Sequence of chain 1.A:
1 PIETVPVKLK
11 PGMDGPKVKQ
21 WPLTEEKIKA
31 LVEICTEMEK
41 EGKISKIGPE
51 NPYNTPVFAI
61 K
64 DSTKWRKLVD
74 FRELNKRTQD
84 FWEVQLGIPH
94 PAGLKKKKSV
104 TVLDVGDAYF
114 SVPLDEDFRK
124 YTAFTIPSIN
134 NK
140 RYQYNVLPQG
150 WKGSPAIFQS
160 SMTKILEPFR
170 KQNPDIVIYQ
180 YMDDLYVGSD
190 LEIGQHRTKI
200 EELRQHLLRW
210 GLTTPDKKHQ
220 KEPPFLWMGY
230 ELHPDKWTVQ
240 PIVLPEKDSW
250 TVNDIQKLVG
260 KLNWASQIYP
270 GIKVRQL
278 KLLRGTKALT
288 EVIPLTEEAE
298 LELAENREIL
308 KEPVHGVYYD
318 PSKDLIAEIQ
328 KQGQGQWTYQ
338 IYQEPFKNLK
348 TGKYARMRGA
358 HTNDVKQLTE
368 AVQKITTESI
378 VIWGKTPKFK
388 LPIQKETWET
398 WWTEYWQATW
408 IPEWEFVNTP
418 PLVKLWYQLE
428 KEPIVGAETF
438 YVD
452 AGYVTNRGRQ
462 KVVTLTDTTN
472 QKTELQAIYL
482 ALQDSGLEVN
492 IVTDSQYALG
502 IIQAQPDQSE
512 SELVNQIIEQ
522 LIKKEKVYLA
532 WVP

Binding-site contacts:
Ligand atom C1 contacts residue LYS98 of chain 1.A at 3.7 Å.
Ligand atom C6 contacts residue LYS98 of chain 1.A at 3.3 Å.
Ligand atom C9 contacts residue LYS98 of chain 1.A at 4.0 Å.
Ligand atom C16 contacts residue TYR178 of chain 1.A at 3.9 Å (hydrophobic).
Ligand atom C18 contacts residue TYR185 of chain 1.A at 3.5 Å (hydrophobic).
Ligand atom CA contacts residue TYR185 of chain 1.A at 4.0 Å (hydrophobic).
Ligand atom O17 contacts residue TYR185 of chain 1.A at 3.1 Å.
Ligand atom C12 contacts residue VAL176 of chain 1.A at 3.8 Å (hydrophobic).
Ligand atom N8 contacts residue LYS100 of chain 1.A at 3.3 Å.
Ligand atom C6 contacts residue LYS100 of chain 1.A at 3.9 Å.
Ligand atom CL7 contacts residue HIS232 of chain 1.A at 3.2 Å.
Ligand atom CL7 contacts residue PHE224 of chain 1.A at 3.6 Å (hydrophobic).
Ligand atom C6 contacts residue TYR315 of chain 1.A at 3.9 Å (hydrophobic).
Ligand atom N14 contacts residue TYR178 of chain 1.A at 3.3 Å.
Ligand atom C5 contacts residue HIS232 of chain 1.A at 3.2 Å.
Ligand atom N8 contacts residue LYS98 of chain 1.A at 3.1 Å (salt-bridge).
Ligand atom C16 contacts residue TRP226 of chain 1.A at 4.0 Å (hydrophobic).
Ligand atom C9 contacts residue LYS100 of chain 1.A at 3.9 Å.
Ligand atom CB contacts residue TYR185 of chain 1.A at 3.7 Å (hydrophobic).
Ligand atom C12 contacts residue TYR185 of chain 1.A at 4.0 Å (hydrophobic).
Ligand atom N8 contacts residue LEU97 of chain 1.A at 3.8 Å.
Ligand atom CL7 contacts residue LEU231 of chain 1.A at 3.7 Å (hydrophobic).
Ligand atom C5 contacts residue TYR315 of chain 1.A at 3.7 Å (hydrophobic).
Ligand atom F18 contacts residue TYR185 of chain 1.A at 3.3 Å.
Ligand atom C3 contacts residue VAL103 of chain 1.A at 3.8 Å (hydrophobic).
Ligand atom S9 contacts residue LEU97 of chain 1.A at 3.9 Å.
Ligand atom C13 contacts residue TYR178 of chain 1.A at 3.8 Å (hydrophobic).
Ligand atom C5 contacts residue PRO233 of chain 1.A at 3.7 Å (hydrophobic).
Ligand atom CA contacts residue LEU231 of chain 1.A at 4.0 Å (hydrophobic).
Ligand atom C1 contacts residue LYS100 of chain 1.A at 3.8 Å.
Ligand atom C4 contacts residue VAL103 of chain 1.A at 3.9 Å (hydrophobic).
Ligand atom C9 contacts residue LEU97 of chain 1.A at 4.0 Å (hydrophobic).
Ligand atom S9 contacts residue LYS98 of chain 1.A at 3.5 Å (salt-bridge).
Ligand atom C4 contacts residue HIS232 of chain 1.A at 3.7 Å.
Ligand atom CB contacts residue LEU231 of chain 1.A at 3.7 Å (hydrophobic).
Ligand atom CB contacts residue TRP226 of chain 1.A at 3.8 Å (hydrophobic).
Ligand atom C11 contacts residue VAL176 of chain 1.A at 3.3 Å (hydrophobic).
Ligand atom CA contacts residue TRP226 of chain 1.A at 3.9 Å (hydrophobic).
Ligand atom C15 contacts residue TYR178 of chain 1.A at 3.6 Å (hydrophobic).
Ligand atom C17 contacts residue TYR185 of chain 1.A at 3.8 Å (hydrophobic).

This protein binds this small molecule.
Small molecule (SMILES): CCOc1ccnc(CCNC(=S)Nc2ccc(C)cn2)c1F